Binding-site contacts:
Ligand atom C9 contacts residue GLY300 of chain 1.B at 3.6 Å.
Ligand atom N12 contacts residue GLN192 of chain 1.B at 3.5 Å (h-bond).
Ligand atom N7 contacts residue HEM1 of chain 1.Q at 3.3 Å.
Ligand atom C9 contacts residue ASN299 of chain 1.B at 3.9 Å.
Ligand atom C3 contacts residue VAL281 of chain 1.B at 3.9 Å (hydrophobic).
Ligand atom N33 contacts residue ALA211 of chain 1.B at 3.6 Å.
Ligand atom N33 contacts residue ARG317 of chain 1.B at 3.5 Å (salt-bridge).
Ligand atom C11 contacts residue VAL281 of chain 1.B at 4.0 Å (hydrophobic).
Ligand atom N5 contacts residue PRO279 of chain 1.B at 3.7 Å.
Ligand atom C28 contacts residue ARG317 of chain 1.B at 3.5 Å.
Ligand atom C6 contacts residue PRO279 of chain 1.B at 3.7 Å (hydrophobic).
Ligand atom N7 contacts residue TRP301 of chain 1.B at 2.7 Å (h-bond).
Ligand atom C2 contacts residue HEM1 of chain 1.Q at 4.0 Å.
Ligand atom C1 contacts residue PRO279 of chain 1.B at 3.9 Å (hydrophobic).
Ligand atom N7 contacts residue GLU306 of chain 1.B at 2.7 Å (salt-bridge).
Ligand atom C26 contacts residue GLN192 of chain 1.B at 3.9 Å.
Ligand atom C28 contacts residue ARG195 of chain 1.B at 3.3 Å.
Ligand atom C29 contacts residue ARG195 of chain 1.B at 3.8 Å.
Ligand atom C6 contacts residue HEM1 of chain 1.Q at 3.6 Å.
Ligand atom C9 contacts residue HEM1 of chain 1.Q at 3.4 Å.
Ligand atom C6 contacts residue GLU306 of chain 1.B at 3.5 Å.
Ligand atom C24 contacts residue GLN192 of chain 1.B at 3.7 Å.
Ligand atom C27 contacts residue ARG195 of chain 1.B at 4.0 Å.
Ligand atom C32 contacts residue ARG317 of chain 1.B at 3.4 Å.
Ligand atom C27 contacts residue GLN192 of chain 1.B at 3.9 Å.
Ligand atom N7 contacts residue TYR302 of chain 1.B at 3.8 Å.
Ligand atom N7 contacts residue PRO279 of chain 1.B at 3.9 Å.
Ligand atom C1 contacts residue HEM1 of chain 1.Q at 3.3 Å.
Ligand atom C10 contacts residue HEM1 of chain 1.Q at 3.6 Å.
Ligand atom C6 contacts residue TRP301 of chain 1.B at 3.8 Å (hydrophobic).
Ligand atom C2 contacts residue PRO279 of chain 1.B at 3.9 Å (hydrophobic).
Ligand atom C4 contacts residue GLU306 of chain 1.B at 3.5 Å.
Ligand atom C10 contacts residue GLU306 of chain 1.B at 3.6 Å.
Ligand atom C31 contacts residue HEM1 of chain 1.Q at 3.8 Å.
Ligand atom C29 contacts residue ARG317 of chain 1.B at 3.8 Å.
Ligand atom C32 contacts residue ARG195 of chain 1.B at 3.4 Å.
Ligand atom N5 contacts residue GLU306 of chain 1.B at 2.7 Å (salt-bridge).
Ligand atom N33 contacts residue ARG195 of chain 1.B at 3.5 Å (salt-bridge).
Ligand atom C9 contacts residue PHE298 of chain 1.B at 4.0 Å (hydrophobic).
Ligand atom C9 contacts residue PRO279 of chain 1.B at 4.0 Å (hydrophobic).

Sequence of chain 1.B:
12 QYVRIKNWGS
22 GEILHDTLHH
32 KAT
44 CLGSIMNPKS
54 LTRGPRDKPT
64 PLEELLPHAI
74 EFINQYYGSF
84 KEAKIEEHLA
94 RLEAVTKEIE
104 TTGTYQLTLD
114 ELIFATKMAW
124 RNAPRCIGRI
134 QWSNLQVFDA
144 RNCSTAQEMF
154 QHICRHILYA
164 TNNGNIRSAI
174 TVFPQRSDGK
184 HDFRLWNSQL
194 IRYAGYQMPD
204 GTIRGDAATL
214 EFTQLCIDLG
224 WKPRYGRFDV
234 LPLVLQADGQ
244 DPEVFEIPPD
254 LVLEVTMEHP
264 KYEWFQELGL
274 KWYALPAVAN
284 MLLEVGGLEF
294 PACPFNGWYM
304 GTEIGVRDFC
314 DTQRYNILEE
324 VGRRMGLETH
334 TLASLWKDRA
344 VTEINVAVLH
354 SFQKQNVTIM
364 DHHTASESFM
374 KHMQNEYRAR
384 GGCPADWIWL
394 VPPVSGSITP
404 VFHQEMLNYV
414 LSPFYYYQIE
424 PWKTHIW

The protein below binds the small molecule below.
Small molecule (SMILES): Cc1cc(N)nc(CCNC(=O)c2ccc(C#N)cc2)c1